Sequence of chain 1.B:
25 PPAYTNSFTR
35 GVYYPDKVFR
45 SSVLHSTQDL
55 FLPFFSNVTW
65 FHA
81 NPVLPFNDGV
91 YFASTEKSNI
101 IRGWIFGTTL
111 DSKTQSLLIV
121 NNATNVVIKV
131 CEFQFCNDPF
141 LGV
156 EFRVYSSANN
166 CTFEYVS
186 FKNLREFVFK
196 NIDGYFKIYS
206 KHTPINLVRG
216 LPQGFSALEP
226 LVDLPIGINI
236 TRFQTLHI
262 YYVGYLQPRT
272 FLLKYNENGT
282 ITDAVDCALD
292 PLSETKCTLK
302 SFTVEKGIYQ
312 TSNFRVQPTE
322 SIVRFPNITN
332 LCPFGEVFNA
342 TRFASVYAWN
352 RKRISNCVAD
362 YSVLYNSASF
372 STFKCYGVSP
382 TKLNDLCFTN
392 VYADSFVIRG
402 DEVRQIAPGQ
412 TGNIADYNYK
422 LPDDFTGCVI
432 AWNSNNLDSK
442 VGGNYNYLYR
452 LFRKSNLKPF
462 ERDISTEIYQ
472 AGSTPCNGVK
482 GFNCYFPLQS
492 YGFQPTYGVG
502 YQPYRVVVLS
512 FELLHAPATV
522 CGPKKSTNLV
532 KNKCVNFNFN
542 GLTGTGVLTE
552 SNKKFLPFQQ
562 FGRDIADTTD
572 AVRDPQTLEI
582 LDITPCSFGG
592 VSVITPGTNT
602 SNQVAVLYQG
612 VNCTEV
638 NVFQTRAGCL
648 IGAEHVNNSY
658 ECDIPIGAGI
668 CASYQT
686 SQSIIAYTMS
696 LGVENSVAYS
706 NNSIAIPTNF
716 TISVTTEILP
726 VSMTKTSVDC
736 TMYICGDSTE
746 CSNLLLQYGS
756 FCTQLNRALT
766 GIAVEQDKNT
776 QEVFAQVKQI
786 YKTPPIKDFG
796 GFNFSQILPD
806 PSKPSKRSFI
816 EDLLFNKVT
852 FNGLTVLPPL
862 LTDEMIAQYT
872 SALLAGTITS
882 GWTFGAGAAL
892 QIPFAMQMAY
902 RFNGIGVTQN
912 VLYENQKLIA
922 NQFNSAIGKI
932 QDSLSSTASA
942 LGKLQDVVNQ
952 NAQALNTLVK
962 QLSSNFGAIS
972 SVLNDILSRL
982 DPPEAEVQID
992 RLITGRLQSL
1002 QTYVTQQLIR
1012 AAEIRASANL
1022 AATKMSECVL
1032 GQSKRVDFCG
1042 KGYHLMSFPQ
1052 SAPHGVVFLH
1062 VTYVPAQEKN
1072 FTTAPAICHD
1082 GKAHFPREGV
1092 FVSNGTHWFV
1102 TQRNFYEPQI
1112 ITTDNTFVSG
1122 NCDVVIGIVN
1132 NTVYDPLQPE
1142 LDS

Sequence of chain 1.G:
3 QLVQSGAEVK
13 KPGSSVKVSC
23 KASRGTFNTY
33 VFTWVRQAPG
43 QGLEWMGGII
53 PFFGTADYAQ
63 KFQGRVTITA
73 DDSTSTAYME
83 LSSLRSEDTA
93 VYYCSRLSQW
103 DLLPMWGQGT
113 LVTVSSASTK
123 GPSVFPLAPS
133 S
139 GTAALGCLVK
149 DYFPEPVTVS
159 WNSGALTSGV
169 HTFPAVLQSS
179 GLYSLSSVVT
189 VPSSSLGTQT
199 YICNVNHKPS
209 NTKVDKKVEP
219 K

Binding-site contacts:
Ligand atom N2 contacts residue TYR50 of chain 1.F at 3.3 Å (h-bond).
Ligand atom C5 contacts residue LEU105 of chain 1.G at 3.8 Å (hydrophobic).
Ligand atom O5 contacts residue ASN340 of chain 1.B at 2.3 Å (h-bond).
Ligand atom C1 contacts residue TYR50 of chain 1.F at 4.0 Å (hydrophobic).
Ligand atom C5 contacts residue ASP103 of chain 1.G at 3.8 Å.
Ligand atom O7 contacts residue ARG506 of chain 1.B at 4.3 Å.
Ligand atom O7 contacts residue LEU105 of chain 1.G at 3.6 Å.
Ligand atom C3 contacts residue TYR50 of chain 1.F at 3.6 Å (hydrophobic).
Ligand atom O5 contacts residue ASP103 of chain 1.G at 3.8 Å.
Ligand atom C2 contacts residue TYR50 of chain 1.F at 3.8 Å (hydrophobic).
Ligand atom C6 contacts residue ASP103 of chain 1.G at 3.9 Å.
Ligand atom C6 contacts residue LEU105 of chain 1.G at 3.7 Å (hydrophobic).
Ligand atom C8 contacts residue ASN340 of chain 1.B at 4.3 Å.
Ligand atom C8 contacts residue ARG506 of chain 1.B at 3.5 Å.
Ligand atom C4 contacts residue ASN340 of chain 1.B at 4.2 Å.
Ligand atom C6 contacts residue TRP102 of chain 1.G at 3.9 Å (hydrophobic).
Ligand atom O4 contacts residue SER368 of chain 1.B at 3.2 Å (h-bond).
Ligand atom C7 contacts residue LEU438 of chain 1.B at 4.3 Å (hydrophobic).
Ligand atom C7 contacts residue LEU105 of chain 1.G at 3.7 Å (hydrophobic).
Ligand atom C1 contacts residue ASP103 of chain 1.G at 3.4 Å.
Ligand atom O3 contacts residue SER370 of chain 1.B at 2.5 Å (h-bond).
Ligand atom O5 contacts residue ASP103 of chain 1.G at 2.9 Å (salt-bridge).
Ligand atom O7 contacts residue PHE339 of chain 1.B at 3.4 Å (h-bond).
Ligand atom C1 contacts residue ASN340 of chain 1.B at 1.4 Å.
Ligand atom C8 contacts residue ALA341 of chain 1.B at 3.3 Å (hydrophobic).
Ligand atom C6 contacts residue ASP103 of chain 1.G at 3.5 Å.
Ligand atom C8 contacts residue LEU105 of chain 1.G at 3.6 Å (hydrophobic).
Ligand atom O7 contacts residue THR57 of chain 1.F at 3.9 Å.
Ligand atom C2 contacts residue ASN340 of chain 1.B at 2.5 Å.
Ligand atom O3 contacts residue TYR50 of chain 1.F at 4.3 Å.
Ligand atom O6 contacts residue ASP103 of chain 1.G at 3.5 Å (salt-bridge).
Ligand atom C5 contacts residue ASN340 of chain 1.B at 3.6 Å.
Ligand atom C3 contacts residue SER370 of chain 1.B at 3.9 Å.
Ligand atom C7 contacts residue ALA341 of chain 1.B at 4.2 Å (hydrophobic).
Ligand atom C7 contacts residue ASN340 of chain 1.B at 3.2 Å.
Ligand atom O7 contacts residue ASN340 of chain 1.B at 3.0 Å (h-bond).
Ligand atom N2 contacts residue ASN340 of chain 1.B at 3.0 Å (h-bond).
Ligand atom C8 contacts residue LEU438 of chain 1.B at 3.7 Å (hydrophobic).
Ligand atom C8 contacts residue THR342 of chain 1.B at 4.3 Å.
Ligand atom C3 contacts residue ASN340 of chain 1.B at 3.8 Å.

The small molecule below binds the protein below.
Small molecule (SMILES): CC(=O)N[C@H]1[C@H](O[C@H]2[C@H](O)[C@@H](NC(C)=O)CO[C@@H]2CO[C@@H]2O[C@@H](C)[C@@H](O)[C@@H](O)[C@@H]2O)O[C@H](CO)[C@@H](O[C@@H]2O[C@H](CO)[C@@H](O)[C@H](O)[C@@H]2O)[C@@H]1O

Sequence of chain 1.F:
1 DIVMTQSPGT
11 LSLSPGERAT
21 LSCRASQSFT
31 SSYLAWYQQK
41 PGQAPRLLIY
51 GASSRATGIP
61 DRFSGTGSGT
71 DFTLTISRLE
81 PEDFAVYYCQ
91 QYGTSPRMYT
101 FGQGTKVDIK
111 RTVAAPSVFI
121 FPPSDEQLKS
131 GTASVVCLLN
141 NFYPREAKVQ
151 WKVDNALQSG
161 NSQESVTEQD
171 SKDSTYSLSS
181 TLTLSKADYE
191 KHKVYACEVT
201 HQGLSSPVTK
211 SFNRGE